Sequence of chain 1.A:
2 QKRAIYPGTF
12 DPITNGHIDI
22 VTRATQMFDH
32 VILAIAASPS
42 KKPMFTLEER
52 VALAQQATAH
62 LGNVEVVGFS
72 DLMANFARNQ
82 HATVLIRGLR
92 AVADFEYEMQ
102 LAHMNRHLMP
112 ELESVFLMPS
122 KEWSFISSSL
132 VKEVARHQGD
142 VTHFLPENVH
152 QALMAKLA

A small-molecule ligand and the protein it binds are described below.
Small molecule (SMILES): COC(=O)N1CCC(Cc2cccc([C@@H](CC#N)Nc3nc4ccc(C)nc4[nH]3)c2)CC1

Sequence of chain 3.A:
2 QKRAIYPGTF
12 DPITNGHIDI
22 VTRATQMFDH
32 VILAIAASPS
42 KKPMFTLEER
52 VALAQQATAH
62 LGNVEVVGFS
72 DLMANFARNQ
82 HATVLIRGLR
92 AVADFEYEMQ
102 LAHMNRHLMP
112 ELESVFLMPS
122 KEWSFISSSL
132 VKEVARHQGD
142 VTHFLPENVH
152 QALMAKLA

Binding-site contacts:
Ligand atom O1 contacts residue MET74 of chain 1.A at 3.8 Å.
Ligand atom N1 contacts residue SER39 of chain 1.A at 3.0 Å (h-bond).
Ligand atom C14 contacts residue SO41 of chain 1.D at 3.7 Å.
Ligand atom C14 contacts residue PHE70 of chain 1.A at 3.9 Å (hydrophobic).
Ligand atom O1 contacts residue LEU102 of chain 1.A at 3.8 Å.
Ligand atom C10 contacts residue ALA37 of chain 1.A at 3.8 Å (hydrophobic).
Ligand atom C8 contacts residue SER39 of chain 1.A at 3.4 Å.
Ligand atom N1 contacts residue SER71 of chain 1.A at 3.8 Å.
Ligand atom N1 contacts residue SO41 of chain 1.D at 3.4 Å (h-bond).
Ligand atom C1 contacts residue ASN106 of chain 1.A at 3.8 Å.
Ligand atom N1 contacts residue PHE70 of chain 1.A at 3.8 Å.
Ligand atom N5 contacts residue MET74 of chain 1.A at 2.9 Å (h-bond).
Ligand atom C1 contacts residue LEU102 of chain 1.A at 3.7 Å (hydrophobic).
Ligand atom C6 contacts residue ALA37 of chain 1.A at 3.3 Å (hydrophobic).
Ligand atom C14 contacts residue SER71 of chain 1.A at 3.6 Å.
Ligand atom N1 contacts residue ALA38 of chain 1.A at 3.3 Å (h-bond).
Ligand atom C23 contacts residue LEU102 of chain 1.A at 3.8 Å (hydrophobic).
Ligand atom C7 contacts residue ALA37 of chain 1.A at 3.6 Å (hydrophobic).
Ligand atom C contacts residue LEU86 of chain 1.A at 3.6 Å (hydrophobic).
Ligand atom C7 contacts residue THR10 of chain 1.A at 3.7 Å.
Ligand atom C22 contacts residue ARG88 of chain 1.A at 3.7 Å.
Ligand atom C12 contacts residue ASP72 of chain 1.A at 3.8 Å.
Ligand atom N4 contacts residue LEU73 of chain 1.A at 3.7 Å.
Ligand atom C18 contacts residue LEU102 of chain 1.A at 3.6 Å (hydrophobic).
Ligand atom N2 contacts residue HIS138 of chain 3.A at 3.8 Å.
Ligand atom O1 contacts residue ASN106 of chain 1.A at 2.8 Å (h-bond).
Ligand atom N2 contacts residue ASP72 of chain 1.A at 3.1 Å (salt-bridge).
Ligand atom C contacts residue ASN106 of chain 1.A at 3.3 Å.
Ligand atom C14 contacts residue HIS138 of chain 3.A at 3.8 Å.
Ligand atom C20 contacts residue ASN106 of chain 1.A at 3.6 Å.
Ligand atom C7 contacts residue SER39 of chain 1.A at 3.7 Å.
Ligand atom C12 contacts residue HIS138 of chain 3.A at 3.6 Å.
Ligand atom N contacts residue LEU102 of chain 1.A at 3.6 Å.
Ligand atom C13 contacts residue HIS138 of chain 3.A at 3.7 Å.
Ligand atom C13 contacts residue SER71 of chain 1.A at 3.4 Å.
Ligand atom C23 contacts residue ARG88 of chain 1.A at 3.6 Å.
Ligand atom C13 contacts residue ASP72 of chain 1.A at 3.2 Å.
Ligand atom C11 contacts residue ALA37 of chain 1.A at 3.4 Å (hydrophobic).
Ligand atom N5 contacts residue LEU73 of chain 1.A at 3.7 Å.
Ligand atom C20 contacts residue MET105 of chain 1.A at 3.7 Å (hydrophobic).